Binding-site contacts:
Ligand atom C4 contacts residue ASN110 of chain 1.C at 3.2 Å.
Ligand atom C4 contacts residue ASN110 of chain 1.A at 3.7 Å.
Ligand atom C1 contacts residue ASN111 of chain 1.C at 3.5 Å.
Ligand atom O6 contacts residue ILE107 of chain 1.C at 3.1 Å.
Ligand atom C3 contacts residue ILE107 of chain 1.C at 4.5 Å (hydrophobic).
Ligand atom C3 contacts residue ASN110 of chain 1.A at 3.6 Å.
Ligand atom C1 contacts residue ARG90 of chain 1.A at 3.3 Å.
Ligand atom C2 contacts residue ARG90 of chain 1.C at 4.3 Å.
Ligand atom C1 contacts residue ASN111 of chain 1.A at 3.3 Å.
Ligand atom C4 contacts residue ILE107 of chain 1.A at 3.6 Å (hydrophobic).
Ligand atom O6 contacts residue ASN110 of chain 1.A at 3.4 Å.
Ligand atom O5 contacts residue ARG90 of chain 1.C at 3.4 Å (salt-bridge).
Ligand atom C2 contacts residue ASN111 of chain 1.C at 3.7 Å.
Ligand atom O5 contacts residue ASN110 of chain 1.C at 3.7 Å.
Ligand atom C1 contacts residue ILE107 of chain 1.C at 4.0 Å (hydrophobic).
Ligand atom C4 contacts residue GLN106 of chain 1.A at 3.7 Å.
Ligand atom C1 contacts residue THR92 of chain 1.C at 4.3 Å.
Ligand atom C4 contacts residue GLN106 of chain 1.C at 4.2 Å.
Ligand atom O5 contacts residue ASN111 of chain 1.C at 2.8 Å (h-bond).
Ligand atom O5 contacts residue ILE107 of chain 1.C at 4.5 Å.
Ligand atom C3 contacts residue ASN111 of chain 1.A at 3.8 Å.
Ligand atom C2 contacts residue ILE107 of chain 1.A at 4.0 Å (hydrophobic).
Ligand atom C2 contacts residue ASN111 of chain 1.A at 3.4 Å.
Ligand atom O5 contacts residue ILE107 of chain 1.A at 3.8 Å.
Ligand atom C3 contacts residue GLN106 of chain 1.A at 3.8 Å.
Ligand atom O6 contacts residue GLN106 of chain 1.C at 4.2 Å.
Ligand atom C3 contacts residue ILE107 of chain 1.A at 3.7 Å (hydrophobic).
Ligand atom O6 contacts residue ASN111 of chain 1.A at 4.4 Å.

A protein and the small-molecule ligand that binds it are described below.
Small molecule (SMILES): C[C@@H](O)[C@@H](C)O

Sequence of chain 1.A:
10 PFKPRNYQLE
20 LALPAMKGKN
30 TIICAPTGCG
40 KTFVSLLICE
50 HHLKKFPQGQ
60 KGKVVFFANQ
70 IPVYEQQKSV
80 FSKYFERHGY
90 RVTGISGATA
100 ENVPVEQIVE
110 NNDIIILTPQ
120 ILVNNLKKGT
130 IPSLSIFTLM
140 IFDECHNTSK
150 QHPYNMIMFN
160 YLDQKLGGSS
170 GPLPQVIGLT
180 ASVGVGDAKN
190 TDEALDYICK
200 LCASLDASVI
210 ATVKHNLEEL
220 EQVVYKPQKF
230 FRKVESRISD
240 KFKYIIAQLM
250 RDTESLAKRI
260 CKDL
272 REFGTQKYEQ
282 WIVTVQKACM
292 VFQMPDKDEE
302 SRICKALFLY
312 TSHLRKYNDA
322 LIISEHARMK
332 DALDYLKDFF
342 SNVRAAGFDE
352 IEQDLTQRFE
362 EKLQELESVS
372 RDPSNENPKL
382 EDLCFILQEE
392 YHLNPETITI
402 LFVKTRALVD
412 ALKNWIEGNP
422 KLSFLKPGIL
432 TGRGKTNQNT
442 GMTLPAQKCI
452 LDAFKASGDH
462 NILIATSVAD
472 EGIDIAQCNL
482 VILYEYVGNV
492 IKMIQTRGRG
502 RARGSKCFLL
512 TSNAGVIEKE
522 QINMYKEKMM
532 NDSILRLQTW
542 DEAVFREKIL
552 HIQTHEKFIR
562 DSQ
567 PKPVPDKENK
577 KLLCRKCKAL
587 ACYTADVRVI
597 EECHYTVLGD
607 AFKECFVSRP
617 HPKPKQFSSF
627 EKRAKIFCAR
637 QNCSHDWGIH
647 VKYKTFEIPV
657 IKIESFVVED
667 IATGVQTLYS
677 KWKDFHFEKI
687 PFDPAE

Sequence of chain 1.C:
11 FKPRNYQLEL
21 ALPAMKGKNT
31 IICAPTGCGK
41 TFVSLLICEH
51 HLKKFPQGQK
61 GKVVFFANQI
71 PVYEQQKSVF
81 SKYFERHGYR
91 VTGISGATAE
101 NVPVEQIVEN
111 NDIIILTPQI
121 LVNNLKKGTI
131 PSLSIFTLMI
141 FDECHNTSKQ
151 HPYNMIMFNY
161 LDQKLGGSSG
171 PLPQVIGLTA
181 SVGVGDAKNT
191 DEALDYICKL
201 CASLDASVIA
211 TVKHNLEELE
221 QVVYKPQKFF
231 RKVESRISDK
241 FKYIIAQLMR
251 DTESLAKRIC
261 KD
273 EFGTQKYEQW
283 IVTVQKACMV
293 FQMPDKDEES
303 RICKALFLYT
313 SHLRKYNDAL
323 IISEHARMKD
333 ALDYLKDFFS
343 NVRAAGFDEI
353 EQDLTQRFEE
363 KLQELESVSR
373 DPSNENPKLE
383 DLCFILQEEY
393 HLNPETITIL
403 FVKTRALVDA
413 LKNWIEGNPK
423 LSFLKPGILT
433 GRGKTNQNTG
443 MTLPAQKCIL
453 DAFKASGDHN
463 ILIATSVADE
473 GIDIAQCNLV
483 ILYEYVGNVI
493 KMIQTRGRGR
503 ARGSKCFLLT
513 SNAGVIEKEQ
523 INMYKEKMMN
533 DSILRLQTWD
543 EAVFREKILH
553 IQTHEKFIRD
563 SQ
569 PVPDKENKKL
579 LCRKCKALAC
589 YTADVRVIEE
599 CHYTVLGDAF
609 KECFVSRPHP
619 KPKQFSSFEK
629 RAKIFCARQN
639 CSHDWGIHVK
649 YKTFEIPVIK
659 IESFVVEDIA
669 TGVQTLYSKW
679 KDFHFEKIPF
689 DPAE